Binding-site contacts:
Ligand atom C5 contacts residue ASN263 of chain 1.A at 3.6 Å.
Ligand atom C4 contacts residue ASN263 of chain 1.A at 4.2 Å.
Ligand atom C3 contacts residue PHE295 of chain 1.A at 4.2 Å (hydrophobic).
Ligand atom C3 contacts residue ASN263 of chain 1.A at 3.8 Å.
Ligand atom O5 contacts residue ASN263 of chain 1.A at 2.3 Å (h-bond).
Ligand atom C7 contacts residue ASN263 of chain 1.A at 3.2 Å.
Ligand atom C7 contacts residue GLU297 of chain 1.A at 4.4 Å.
Ligand atom O5 contacts residue PHE295 of chain 1.A at 4.1 Å.
Ligand atom C1 contacts residue PHE295 of chain 1.A at 3.8 Å (hydrophobic).
Ligand atom C6 contacts residue SER265 of chain 1.A at 3.9 Å.
Ligand atom C2 contacts residue GLU297 of chain 1.A at 4.4 Å.
Ligand atom C3 contacts residue GLU297 of chain 1.A at 4.2 Å.
Ligand atom C8 contacts residue ILE259 of chain 1.A at 3.9 Å (hydrophobic).
Ligand atom N2 contacts residue ASN263 of chain 1.A at 2.9 Å (h-bond).
Ligand atom C2 contacts residue ASN263 of chain 1.A at 2.5 Å.
Ligand atom O7 contacts residue ASN263 of chain 1.A at 3.1 Å (h-bond).
Ligand atom N2 contacts residue GLU297 of chain 1.A at 3.5 Å (salt-bridge).
Ligand atom C8 contacts residue ASN263 of chain 1.A at 4.4 Å.
Ligand atom C1 contacts residue ILE264 of chain 1.A at 4.4 Å (hydrophobic).
Ligand atom C7 contacts residue ILE259 of chain 1.A at 4.4 Å (hydrophobic).
Ligand atom O7 contacts residue PHE295 of chain 1.A at 4.0 Å.
Ligand atom N2 contacts residue ILE259 of chain 1.A at 4.2 Å.
Ligand atom O5 contacts residue ILE264 of chain 1.A at 3.6 Å.
Ligand atom C8 contacts residue PHE295 of chain 1.A at 4.2 Å (hydrophobic).
Ligand atom C4 contacts residue PHE295 of chain 1.A at 4.4 Å (hydrophobic).
Ligand atom C8 contacts residue GLU297 of chain 1.A at 4.2 Å.
Ligand atom C1 contacts residue ASN263 of chain 1.A at 1.4 Å.
Ligand atom C5 contacts residue ILE264 of chain 1.A at 4.1 Å (hydrophobic).
Ligand atom O4 contacts residue PHE295 of chain 1.A at 4.3 Å.
Ligand atom C5 contacts residue PHE295 of chain 1.A at 3.9 Å (hydrophobic).
Ligand atom C6 contacts residue ILE264 of chain 1.A at 3.9 Å (hydrophobic).
Ligand atom C7 contacts residue PHE295 of chain 1.A at 4.5 Å (hydrophobic).
Ligand atom O6 contacts residue SER265 of chain 1.A at 3.6 Å.

Sequence of chain 1.A:
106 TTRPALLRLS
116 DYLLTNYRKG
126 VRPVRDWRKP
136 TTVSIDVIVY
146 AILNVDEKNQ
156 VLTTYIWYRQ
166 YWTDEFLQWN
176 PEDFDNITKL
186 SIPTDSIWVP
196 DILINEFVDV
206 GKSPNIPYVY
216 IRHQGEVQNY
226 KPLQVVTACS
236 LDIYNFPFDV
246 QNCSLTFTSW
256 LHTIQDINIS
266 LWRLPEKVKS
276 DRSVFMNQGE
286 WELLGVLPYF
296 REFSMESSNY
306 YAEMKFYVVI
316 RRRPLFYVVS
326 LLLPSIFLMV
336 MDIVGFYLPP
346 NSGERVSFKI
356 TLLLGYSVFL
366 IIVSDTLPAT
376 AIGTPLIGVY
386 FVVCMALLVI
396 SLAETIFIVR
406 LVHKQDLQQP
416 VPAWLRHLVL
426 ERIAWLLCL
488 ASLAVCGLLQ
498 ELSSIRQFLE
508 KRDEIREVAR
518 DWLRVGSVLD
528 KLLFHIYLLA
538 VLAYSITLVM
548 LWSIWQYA

A small-molecule ligand and the protein it binds are described below.
Small molecule (SMILES): CC(=O)N[C@H]1[C@H](O[C@H]2[C@H](O)[C@@H](NC(C)=O)CO[C@@H]2CO)O[C@H](CO)[C@@H](O)[C@@H]1O